Binding-site contacts:
Ligand atom C16 contacts residue GLY230 of chain 1.A at 3.7 Å.
Ligand atom C20 contacts residue LEU30 of chain 1.A at 3.6 Å (hydrophobic).
Ligand atom C18 contacts residue ILE110 of chain 1.A at 3.7 Å (hydrophobic).
Ligand atom C30 contacts residue GLY230 of chain 1.A at 3.6 Å.
Ligand atom C11 contacts residue ILE118 of chain 1.A at 3.5 Å (hydrophobic).
Ligand atom N4 contacts residue TRP76 of chain 1.A at 3.1 Å (h-bond).
Ligand atom C17 contacts residue ILE110 of chain 1.A at 3.4 Å (hydrophobic).
Ligand atom N3 contacts residue GLY230 of chain 1.A at 3.5 Å (h-bond).
Ligand atom C1 contacts residue SER10 of chain 1.A at 3.1 Å.
Ligand atom C1 contacts residue THR232 of chain 1.A at 3.7 Å.
Ligand atom N2 contacts residue GLY230 of chain 1.A at 3.7 Å.
Ligand atom N3 contacts residue ASP228 of chain 1.A at 3.0 Å (salt-bridge).
Ligand atom C12 contacts residue PHE108 of chain 1.A at 3.6 Å (hydrophobic).
Ligand atom C20 contacts residue GLY230 of chain 1.A at 3.1 Å.
Ligand atom C9 contacts residue ASP32 of chain 1.A at 3.3 Å.
Ligand atom C13 contacts residue TRP115 of chain 1.A at 3.5 Å (hydrophobic).
Ligand atom C9 contacts residue SER35 of chain 1.A at 3.6 Å.
Ligand atom C15 contacts residue GLY230 of chain 1.A at 3.3 Å.
Ligand atom C1 contacts residue THR231 of chain 1.A at 3.6 Å.
Ligand atom C18 contacts residue GLY11 of chain 1.A at 3.7 Å.
Ligand atom O1 contacts residue SER229 of chain 1.A at 3.2 Å (h-bond).
Ligand atom C30 contacts residue GLY13 of chain 1.A at 3.7 Å.
Ligand atom N1 contacts residue THR231 of chain 1.A at 3.7 Å.
Ligand atom C18 contacts residue GLN12 of chain 1.A at 3.8 Å.
Ligand atom N3 contacts residue GLY34 of chain 1.A at 3.7 Å.
Ligand atom C19 contacts residue GLN12 of chain 1.A at 3.5 Å.
Ligand atom C4 contacts residue GLY230 of chain 1.A at 3.3 Å.
Ligand atom O1 contacts residue GLY13 of chain 1.A at 3.5 Å.
Ligand atom C12 contacts residue ILE118 of chain 1.A at 3.7 Å (hydrophobic).
Ligand atom C9 contacts residue ILE118 of chain 1.A at 3.7 Å (hydrophobic).
Ligand atom N3 contacts residue ASP32 of chain 1.A at 2.7 Å (salt-bridge).
Ligand atom C19 contacts residue GLY13 of chain 1.A at 3.5 Å.
Ligand atom C1 contacts residue SER229 of chain 1.A at 3.3 Å.
Ligand atom N2 contacts residue ASP32 of chain 1.A at 2.8 Å (salt-bridge).
Ligand atom C3 contacts residue ASP32 of chain 1.A at 3.7 Å.
Ligand atom C4 contacts residue ASP32 of chain 1.A at 3.6 Å.
Ligand atom O1 contacts residue GLY230 of chain 1.A at 3.4 Å.
Ligand atom N1 contacts residue GLY230 of chain 1.A at 3.4 Å (h-bond).
Ligand atom C8 contacts residue SER35 of chain 1.A at 3.8 Å.
Ligand atom C11 contacts residue PHE108 of chain 1.A at 3.8 Å (hydrophobic).

The protein below binds the small molecule below.
Small molecule (SMILES): [H]/N=C(\N)N[C@H](c1ccncc1)c1cccc(-c2cccc(OC)c2)c1

Sequence of chain 1.A:
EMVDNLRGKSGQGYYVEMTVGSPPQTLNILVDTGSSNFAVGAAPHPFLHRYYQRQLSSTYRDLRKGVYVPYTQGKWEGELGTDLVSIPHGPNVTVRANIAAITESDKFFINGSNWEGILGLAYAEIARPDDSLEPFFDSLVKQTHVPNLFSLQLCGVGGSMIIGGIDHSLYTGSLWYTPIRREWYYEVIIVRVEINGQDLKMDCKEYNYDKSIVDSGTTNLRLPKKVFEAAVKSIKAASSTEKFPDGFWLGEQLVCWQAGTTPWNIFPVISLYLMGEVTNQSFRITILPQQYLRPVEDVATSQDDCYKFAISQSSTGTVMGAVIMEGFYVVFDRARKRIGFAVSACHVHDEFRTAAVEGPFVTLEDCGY